Binding-site contacts:
Ligand atom C6 contacts residue PRO304 of chain 1.B at 4.2 Å (hydrophobic).
Ligand atom N2 contacts residue ASN184 of chain 1.B at 2.9 Å (h-bond).
Ligand atom C1 contacts residue ASN239 of chain 1.B at 3.4 Å.
Ligand atom O6 contacts residue TRP371 of chain 1.A at 2.9 Å.
Ligand atom O7 contacts residue PRO304 of chain 1.B at 3.8 Å.
Ligand atom O6 contacts residue PRO304 of chain 1.B at 3.2 Å.
Ligand atom C2 contacts residue ASN239 of chain 1.B at 3.6 Å.
Ligand atom C5 contacts residue VAL238 of chain 1.B at 3.8 Å (hydrophobic).
Ligand atom C8 contacts residue ASN302 of chain 1.B at 3.6 Å.
Ligand atom N2 contacts residue ASN239 of chain 1.B at 3.5 Å (h-bond).
Ligand atom C5 contacts residue ASN302 of chain 1.B at 4.1 Å.
Ligand atom C3 contacts residue ASN239 of chain 1.B at 3.6 Å.
Ligand atom C1 contacts residue ASN184 of chain 1.B at 1.4 Å.
Ligand atom C4 contacts residue ASN239 of chain 1.B at 3.5 Å.
Ligand atom C8 contacts residue TYR307 of chain 1.B at 3.8 Å (hydrophobic).
Ligand atom C5 contacts residue ASN239 of chain 1.B at 4.0 Å.
Ligand atom C6 contacts residue VAL238 of chain 1.B at 3.5 Å (hydrophobic).
Ligand atom C6 contacts residue TRP371 of chain 1.A at 3.7 Å (hydrophobic).
Ligand atom C6 contacts residue ASN239 of chain 1.B at 3.6 Å.
Ligand atom C8 contacts residue PRO304 of chain 1.B at 3.3 Å (hydrophobic).
Ligand atom C5 contacts residue PRO304 of chain 1.B at 4.2 Å (hydrophobic).
Ligand atom O6 contacts residue TYR303 of chain 1.B at 3.9 Å.
Ligand atom C4 contacts residue ASN184 of chain 1.B at 4.2 Å.
Ligand atom O6 contacts residue VAL238 of chain 1.B at 4.1 Å.
Ligand atom C8 contacts residue LEU241 of chain 1.B at 3.5 Å (hydrophobic).
Ligand atom N2 contacts residue ASN302 of chain 1.B at 4.3 Å.
Ligand atom C3 contacts residue ASN184 of chain 1.B at 3.8 Å.
Ligand atom C1 contacts residue ASN302 of chain 1.B at 3.7 Å.
Ligand atom C7 contacts residue LEU241 of chain 1.B at 3.6 Å (hydrophobic).
Ligand atom O5 contacts residue ASN239 of chain 1.B at 3.8 Å.
Ligand atom C5 contacts residue ASN184 of chain 1.B at 3.7 Å.
Ligand atom C2 contacts residue ASN184 of chain 1.B at 2.4 Å.
Ligand atom C7 contacts residue PRO304 of chain 1.B at 3.9 Å (hydrophobic).
Ligand atom O5 contacts residue ASN184 of chain 1.B at 2.4 Å (h-bond).
Ligand atom O4 contacts residue ASN239 of chain 1.B at 4.2 Å.
Ligand atom C8 contacts residue TRP371 of chain 1.A at 3.9 Å (hydrophobic).
Ligand atom C7 contacts residue ASN184 of chain 1.B at 3.0 Å.
Ligand atom O7 contacts residue LEU241 of chain 1.B at 3.2 Å.
Ligand atom O3 contacts residue ASN239 of chain 1.B at 4.0 Å.
Ligand atom O7 contacts residue ASN184 of chain 1.B at 2.7 Å (h-bond).

This small molecule binds to this protein.
Small molecule (SMILES): CC(=O)N[C@H]1[C@H](O[C@H]2[C@H](O)[C@@H](NC(C)=O)CO[C@@H]2CO)O[C@H](CO)[C@@H](O[C@@H]2O[C@H](CO)[C@@H](O)[C@H](O)[C@@H]2O)[C@@H]1O

Sequence of chain 1.A:
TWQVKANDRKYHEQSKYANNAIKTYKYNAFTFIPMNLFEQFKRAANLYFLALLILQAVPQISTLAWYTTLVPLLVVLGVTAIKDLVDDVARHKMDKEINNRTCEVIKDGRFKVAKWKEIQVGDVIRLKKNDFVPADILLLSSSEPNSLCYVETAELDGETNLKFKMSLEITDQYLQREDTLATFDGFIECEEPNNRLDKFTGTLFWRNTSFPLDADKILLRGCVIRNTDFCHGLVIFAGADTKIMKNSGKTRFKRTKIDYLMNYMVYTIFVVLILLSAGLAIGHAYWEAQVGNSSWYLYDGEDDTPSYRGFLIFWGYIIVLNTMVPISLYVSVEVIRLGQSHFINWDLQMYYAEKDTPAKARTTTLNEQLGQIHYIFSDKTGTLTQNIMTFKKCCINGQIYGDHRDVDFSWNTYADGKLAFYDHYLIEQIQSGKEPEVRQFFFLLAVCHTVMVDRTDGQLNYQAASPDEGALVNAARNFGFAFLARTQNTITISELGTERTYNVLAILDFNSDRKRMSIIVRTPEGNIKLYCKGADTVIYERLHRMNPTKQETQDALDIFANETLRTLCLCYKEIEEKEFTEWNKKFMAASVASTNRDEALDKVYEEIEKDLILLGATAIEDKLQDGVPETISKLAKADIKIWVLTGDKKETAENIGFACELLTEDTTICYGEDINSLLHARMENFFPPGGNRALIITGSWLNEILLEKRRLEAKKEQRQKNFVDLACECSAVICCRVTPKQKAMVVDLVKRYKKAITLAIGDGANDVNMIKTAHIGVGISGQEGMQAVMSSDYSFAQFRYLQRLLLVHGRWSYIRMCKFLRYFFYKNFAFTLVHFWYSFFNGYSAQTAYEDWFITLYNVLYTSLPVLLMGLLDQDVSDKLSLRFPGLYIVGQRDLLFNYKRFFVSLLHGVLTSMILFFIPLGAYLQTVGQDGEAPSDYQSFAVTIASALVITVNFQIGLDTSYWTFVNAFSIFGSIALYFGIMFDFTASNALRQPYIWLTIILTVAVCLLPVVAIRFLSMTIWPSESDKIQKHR

Sequence of chain 1.B:
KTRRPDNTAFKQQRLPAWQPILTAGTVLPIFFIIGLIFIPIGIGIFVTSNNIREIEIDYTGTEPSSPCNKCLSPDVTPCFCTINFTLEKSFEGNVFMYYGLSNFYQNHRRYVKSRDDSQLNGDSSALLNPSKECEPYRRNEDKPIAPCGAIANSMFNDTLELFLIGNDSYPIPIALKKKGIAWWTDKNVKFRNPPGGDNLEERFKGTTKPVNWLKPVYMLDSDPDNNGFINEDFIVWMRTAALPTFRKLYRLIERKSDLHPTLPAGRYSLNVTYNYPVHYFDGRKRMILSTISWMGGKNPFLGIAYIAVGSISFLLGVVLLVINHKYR